Binding-site contacts:
Ligand atom C15 contacts residue MET173 of chain 1.A at 3.6 Å (hydrophobic).
Ligand atom C12 contacts residue ASN66 of chain 1.A at 3.7 Å.
Ligand atom C27 contacts residue TYR172 of chain 1.A at 3.7 Å (hydrophobic).
Ligand atom C19 contacts residue PRO182 of chain 1.A at 3.7 Å (hydrophobic).
Ligand atom C22 contacts residue MET173 of chain 1.A at 3.9 Å (hydrophobic).
Ligand atom C7 contacts residue ILE185 of chain 1.A at 3.9 Å (hydrophobic).
Ligand atom C6 contacts residue LEU91 of chain 1.A at 3.9 Å (hydrophobic).
Ligand atom O1 contacts residue GLN59 of chain 1.A at 3.0 Å (h-bond).
Ligand atom C6 contacts residue PHE183 of chain 1.A at 3.8 Å (hydrophobic).
Ligand atom O2 contacts residue LEU156 of chain 1.A at 3.8 Å.
Ligand atom C4 contacts residue PHE183 of chain 1.A at 3.8 Å (hydrophobic).
Ligand atom C15 contacts residue PHE88 of chain 1.A at 3.7 Å (hydrophobic).
Ligand atom C2 contacts residue GLN59 of chain 1.A at 3.6 Å.
Ligand atom C3 contacts residue ASN21 of chain 1.A at 3.8 Å.
Ligand atom O1 contacts residue THR92 of chain 1.A at 3.6 Å.
Ligand atom C7 contacts residue LEU91 of chain 1.A at 3.7 Å (hydrophobic).
Ligand atom C18 contacts residue GLN180 of chain 1.A at 3.9 Å.
Ligand atom C16 contacts residue PHE88 of chain 1.A at 3.6 Å (hydrophobic).
Ligand atom C27 contacts residue LEU156 of chain 1.A at 3.4 Å (hydrophobic).
Ligand atom C18 contacts residue ALA181 of chain 1.A at 3.9 Å (hydrophobic).
Ligand atom C2 contacts residue THR62 of chain 1.A at 4.0 Å.
Ligand atom C26 contacts residue GLN180 of chain 1.A at 3.9 Å.
Ligand atom C11 contacts residue ASN66 of chain 1.A at 3.5 Å.
Ligand atom C19 contacts residue THR62 of chain 1.A at 3.9 Å.
Ligand atom C21 contacts residue ASN66 of chain 1.A at 3.2 Å.
Ligand atom O2 contacts residue LEU69 of chain 1.A at 3.7 Å.
Ligand atom C4 contacts residue ASN21 of chain 1.A at 3.5 Å.
Ligand atom C19 contacts residue ASN66 of chain 1.A at 4.0 Å.
Ligand atom C1 contacts residue THR92 of chain 1.A at 3.9 Å.
Ligand atom C14 contacts residue PHE88 of chain 1.A at 3.6 Å (hydrophobic).
Ligand atom C21 contacts residue PRO70 of chain 1.A at 3.5 Å (hydrophobic).
Ligand atom O1 contacts residue ASN21 of chain 1.A at 3.0 Å (h-bond).
Ligand atom C23 contacts residue MET173 of chain 1.A at 4.0 Å (hydrophobic).
Ligand atom C16 contacts residue MET173 of chain 1.A at 3.1 Å (hydrophobic).
Ligand atom C26 contacts residue TYR172 of chain 1.A at 4.0 Å (hydrophobic).
Ligand atom C3 contacts residue THR92 of chain 1.A at 3.5 Å.
Ligand atom C1 contacts residue LEU63 of chain 1.A at 3.8 Å (hydrophobic).
Ligand atom C11 contacts residue LEU63 of chain 1.A at 4.0 Å (hydrophobic).
Ligand atom C26 contacts residue ASN178 of chain 1.A at 3.7 Å.
Ligand atom C17 contacts residue PHE88 of chain 1.A at 3.5 Å (hydrophobic).

This protein binds this small molecule.
Small molecule (SMILES): C[C@H](CCCC(C)(C)O)[C@H]1CC[C@H]2[C@@H]3CC=C4C[C@@H](O)CC[C@]4(C)[C@H]3CC[C@]12C

Sequence of chain 1.A:
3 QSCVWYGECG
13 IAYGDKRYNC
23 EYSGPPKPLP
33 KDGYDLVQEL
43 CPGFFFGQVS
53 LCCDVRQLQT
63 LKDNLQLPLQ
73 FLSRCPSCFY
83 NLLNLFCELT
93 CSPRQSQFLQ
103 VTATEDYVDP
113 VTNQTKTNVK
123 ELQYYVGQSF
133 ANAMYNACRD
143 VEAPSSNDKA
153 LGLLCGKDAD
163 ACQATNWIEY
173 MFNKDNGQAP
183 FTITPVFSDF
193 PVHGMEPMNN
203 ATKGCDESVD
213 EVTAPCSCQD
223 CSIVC